This protein binds this small molecule.
Small molecule (SMILES): Nc1nc2c(ncn2[C@@H]2O[C@H](CO[P](=O)(O)O[P](=O)(O)NP(=O)(O)O)[C@@H](O)[C@H]2O)c(=O)[nH]1

Binding-site contacts:
Ligand atom O6 contacts residue LYS147 of chain 1.B at 3.4 Å (salt-bridge).
Ligand atom O1G contacts residue MG1 of chain 1.J at 2.1 Å.
Ligand atom O2B contacts residue GLY15 of chain 1.B at 3.1 Å (h-bond).
Ligand atom O2G contacts residue ASP12 of chain 1.B at 3.5 Å.
Ligand atom PG contacts residue MG1 of chain 1.J at 3.2 Å.
Ligand atom O2' contacts residue ASP30 of chain 1.B at 3.1 Å (salt-bridge).
Ligand atom C6 contacts residue LYS117 of chain 1.B at 3.5 Å.
Ligand atom O1B contacts residue LYS16 of chain 1.B at 3.5 Å (salt-bridge).
Ligand atom O6 contacts residue ALA146 of chain 1.B at 2.8 Å (h-bond).
Ligand atom O6 contacts residue SER145 of chain 1.B at 3.5 Å.
Ligand atom O1A contacts residue GLY15 of chain 1.B at 3.5 Å.
Ligand atom O6 contacts residue ASN116 of chain 1.B at 3.3 Å (h-bond).
Ligand atom C8 contacts residue ALA18 of chain 1.B at 3.5 Å (hydrophobic).
Ligand atom O1B contacts residue SER17 of chain 1.B at 2.9 Å (h-bond).
Ligand atom N7 contacts residue ALA18 of chain 1.B at 3.6 Å.
Ligand atom O2B contacts residue GLY13 of chain 1.B at 3.5 Å (h-bond).
Ligand atom C5' contacts residue GLY13 of chain 1.B at 3.5 Å.
Ligand atom C3' contacts residue GLU31 of chain 1.B at 3.5 Å.
Ligand atom O3A contacts residue GLY15 of chain 1.B at 3.1 Å (h-bond).
Ligand atom N1 contacts residue ASP119 of chain 1.B at 2.8 Å (salt-bridge).
Ligand atom O2B contacts residue LYS16 of chain 1.B at 2.6 Å (salt-bridge).
Ligand atom N3B contacts residue MG1 of chain 1.J at 3.4 Å.
Ligand atom O1A contacts residue SER17 of chain 1.B at 3.4 Å (h-bond).
Ligand atom O2' contacts residue PHE28 of chain 1.B at 3.3 Å.
Ligand atom PB contacts residue MG1 of chain 1.J at 3.2 Å.
Ligand atom O4' contacts residue LYS117 of chain 1.B at 3.2 Å (salt-bridge).
Ligand atom N2 contacts residue ASP119 of chain 1.B at 2.9 Å (salt-bridge).
Ligand atom O1B contacts residue MG1 of chain 1.J at 2.0 Å.
Ligand atom O2B contacts residue VAL14 of chain 1.B at 3.2 Å (h-bond).
Ligand atom O2G contacts residue GLY13 of chain 1.B at 3.4 Å (h-bond).
Ligand atom N3B contacts residue GLY13 of chain 1.B at 3.2 Å (h-bond).
Ligand atom O2' contacts residue GLU31 of chain 1.B at 3.3 Å (salt-bridge).
Ligand atom O6 contacts residue ASP119 of chain 1.B at 3.5 Å (salt-bridge).
Ligand atom PB contacts residue LYS16 of chain 1.B at 3.5 Å.
Ligand atom O6 contacts residue LYS117 of chain 1.B at 3.4 Å.
Ligand atom O2G contacts residue LYS16 of chain 1.B at 2.7 Å (salt-bridge).
Ligand atom N2 contacts residue LEU120 of chain 1.B at 3.5 Å.
Ligand atom O1A contacts residue ALA18 of chain 1.B at 2.7 Å (h-bond).
Ligand atom N7 contacts residue ASN116 of chain 1.B at 3.0 Å (h-bond).
Ligand atom O3' contacts residue GLU31 of chain 1.B at 3.0 Å.

Sequence of chain 1.B:
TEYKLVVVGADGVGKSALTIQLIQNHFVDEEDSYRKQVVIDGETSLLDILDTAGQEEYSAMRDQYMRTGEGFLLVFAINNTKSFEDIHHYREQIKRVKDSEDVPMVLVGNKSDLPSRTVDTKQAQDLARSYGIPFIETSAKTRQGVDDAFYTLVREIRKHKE